Binding-site contacts:
Ligand atom C3 contacts residue ASN140 of chain 1.E at 3.8 Å.
Ligand atom C7 contacts residue TYR205 of chain 1.E at 4.1 Å (hydrophobic).
Ligand atom O7 contacts residue ASN140 of chain 1.E at 4.4 Å.
Ligand atom O5 contacts residue TYR205 of chain 1.E at 4.0 Å.
Ligand atom C7 contacts residue ASN140 of chain 1.E at 3.9 Å.
Ligand atom O6 contacts residue ASN140 of chain 1.E at 4.5 Å.
Ligand atom O7 contacts residue TYR205 of chain 1.E at 3.9 Å.
Ligand atom C4 contacts residue ASN140 of chain 1.E at 4.2 Å.
Ligand atom C8 contacts residue TYR205 of chain 1.E at 4.1 Å (hydrophobic).
Ligand atom C6 contacts residue TYR205 of chain 1.E at 4.1 Å (hydrophobic).
Ligand atom O5 contacts residue ASN140 of chain 1.E at 2.4 Å (h-bond).
Ligand atom C1 contacts residue ASN140 of chain 1.E at 1.4 Å.
Ligand atom C5 contacts residue ASN140 of chain 1.E at 3.7 Å.
Ligand atom C2 contacts residue ASN140 of chain 1.E at 2.5 Å.
Ligand atom C2 contacts residue GLN187 of chain 1.E at 4.4 Å.
Ligand atom O6 contacts residue PHE185 of chain 1.E at 4.4 Å.
Ligand atom N2 contacts residue ILE207 of chain 1.E at 4.3 Å.
Ligand atom O7 contacts residue GLN187 of chain 1.E at 3.3 Å (h-bond).
Ligand atom C7 contacts residue GLN187 of chain 1.E at 4.3 Å.
Ligand atom C5 contacts residue TYR205 of chain 1.E at 3.6 Å (hydrophobic).
Ligand atom C8 contacts residue ILE207 of chain 1.E at 3.7 Å (hydrophobic).
Ligand atom C8 contacts residue GLU183 of chain 1.E at 4.1 Å.
Ligand atom O4 contacts residue TYR205 of chain 1.E at 4.4 Å.
Ligand atom C1 contacts residue TYR205 of chain 1.E at 3.9 Å (hydrophobic).
Ligand atom N2 contacts residue ASN140 of chain 1.E at 2.9 Å (h-bond).

This protein binds this small molecule.
Small molecule (SMILES): CC(=O)N[C@H]1[C@H](O[C@H]2[C@H](O)[C@@H](NC(C)=O)CO[C@@H]2CO)O[C@H](CO)[C@@H](O)[C@@H]1O

Sequence of chain 1.E:
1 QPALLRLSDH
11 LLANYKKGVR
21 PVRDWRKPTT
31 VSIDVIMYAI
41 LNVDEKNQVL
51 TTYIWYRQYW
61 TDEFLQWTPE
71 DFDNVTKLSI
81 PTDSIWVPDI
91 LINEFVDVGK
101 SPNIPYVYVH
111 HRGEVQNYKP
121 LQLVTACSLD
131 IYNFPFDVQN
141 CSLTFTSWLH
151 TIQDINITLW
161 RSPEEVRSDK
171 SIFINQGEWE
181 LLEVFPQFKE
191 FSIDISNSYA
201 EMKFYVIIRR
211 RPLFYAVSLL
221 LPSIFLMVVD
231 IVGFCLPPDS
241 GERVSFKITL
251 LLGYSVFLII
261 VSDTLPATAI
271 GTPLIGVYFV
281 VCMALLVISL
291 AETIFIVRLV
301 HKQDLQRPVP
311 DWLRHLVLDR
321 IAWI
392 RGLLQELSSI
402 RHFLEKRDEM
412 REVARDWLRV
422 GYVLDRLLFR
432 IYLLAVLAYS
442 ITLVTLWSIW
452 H